Sequence of chain 1.A:
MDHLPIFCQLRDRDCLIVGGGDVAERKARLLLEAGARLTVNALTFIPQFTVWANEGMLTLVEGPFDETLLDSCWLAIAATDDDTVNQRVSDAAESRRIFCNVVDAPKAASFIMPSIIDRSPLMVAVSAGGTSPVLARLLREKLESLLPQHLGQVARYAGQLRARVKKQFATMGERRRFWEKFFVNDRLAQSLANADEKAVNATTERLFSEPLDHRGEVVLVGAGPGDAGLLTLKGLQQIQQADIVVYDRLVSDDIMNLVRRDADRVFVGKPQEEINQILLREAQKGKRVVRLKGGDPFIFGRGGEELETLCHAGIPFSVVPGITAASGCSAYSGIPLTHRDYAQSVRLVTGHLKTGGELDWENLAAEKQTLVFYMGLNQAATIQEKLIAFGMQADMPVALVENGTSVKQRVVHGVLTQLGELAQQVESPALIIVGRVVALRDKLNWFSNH

The protein below binds the small molecule below.
Small molecule (SMILES): C[C@@]1(CC(=O)O)C2=CC3=N4->[Co+2]56<-N7=C(C=C([C@H]1CCC(=O)O)N25)C(CC(=O)O)=C(CCC(=O)O)C7=Cc1c(CCC(=O)O)c(CC(=O)O)c(n16)C=C4[C@@](C)(CC(=O)O)[C@@H]3CCC(=O)O

Binding-site contacts:
Ligand atom O48 contacts residue ARG137 of chain 1.A at 4.2 Å.
Ligand atom C12 contacts residue ARG26 of chain 1.A at 4.3 Å.
Ligand atom C50 contacts residue ARG137 of chain 1.A at 3.2 Å.
Ligand atom O58 contacts residue MET172 of chain 1.B at 3.4 Å (h-bond).
Ligand atom C57 contacts residue MET172 of chain 1.B at 4.4 Å (hydrophobic).
Ligand atom C1 contacts residue MET172 of chain 1.B at 3.8 Å (hydrophobic).
Ligand atom O2 contacts residue LYS166 of chain 1.B at 3.1 Å (salt-bridge).
Ligand atom C41 contacts residue ARG26 of chain 1.A at 3.2 Å.
Ligand atom O49 contacts residue ARG140 of chain 1.A at 3.9 Å.
Ligand atom C37 contacts residue VAL103 of chain 1.A at 3.8 Å (hydrophobic).
Ligand atom C38 contacts residue VAL103 of chain 1.A at 3.7 Å (hydrophobic).
Ligand atom C52 contacts residue ARG137 of chain 1.A at 4.0 Å.
Ligand atom O1 contacts residue LYS166 of chain 1.B at 2.9 Å (salt-bridge).
Ligand atom O45 contacts residue VAL103 of chain 1.A at 3.8 Å.
Ligand atom C72 contacts residue LYS166 of chain 1.B at 3.4 Å.
Ligand atom C43 contacts residue LYS27 of chain 1.A at 4.2 Å.
Ligand atom O54 contacts residue ARG137 of chain 1.A at 3.5 Å.
Ligand atom C43 contacts residue ARG26 of chain 1.A at 4.1 Å.
Ligand atom O40 contacts residue VAL23 of chain 1.A at 4.2 Å.
Ligand atom C36 contacts residue VAL23 of chain 1.A at 3.9 Å (hydrophobic).
Ligand atom O53 contacts residue ARG137 of chain 1.A at 4.1 Å.
Ligand atom O45 contacts residue LYS27 of chain 1.A at 3.1 Å.
Ligand atom C43 contacts residue VAL23 of chain 1.A at 4.3 Å (hydrophobic).
Ligand atom O45 contacts residue VAL23 of chain 1.A at 4.0 Å.
Ligand atom C46 contacts residue ARG26 of chain 1.A at 4.2 Å.
Ligand atom O59 contacts residue ARG176 of chain 1.B at 4.1 Å.
Ligand atom C42 contacts residue ARG26 of chain 1.A at 4.0 Å.
Ligand atom O44 contacts residue VAL23 of chain 1.A at 3.7 Å.
Ligand atom O40 contacts residue VAL103 of chain 1.A at 3.3 Å.
Ligand atom C61 contacts residue MET172 of chain 1.B at 4.4 Å (hydrophobic).
Ligand atom O63 contacts residue MET172 of chain 1.B at 3.9 Å.
Ligand atom C37 contacts residue VAL23 of chain 1.A at 3.9 Å (hydrophobic).
Ligand atom O44 contacts residue ARG26 of chain 1.A at 3.3 Å.

Sequence of chain 1.B:
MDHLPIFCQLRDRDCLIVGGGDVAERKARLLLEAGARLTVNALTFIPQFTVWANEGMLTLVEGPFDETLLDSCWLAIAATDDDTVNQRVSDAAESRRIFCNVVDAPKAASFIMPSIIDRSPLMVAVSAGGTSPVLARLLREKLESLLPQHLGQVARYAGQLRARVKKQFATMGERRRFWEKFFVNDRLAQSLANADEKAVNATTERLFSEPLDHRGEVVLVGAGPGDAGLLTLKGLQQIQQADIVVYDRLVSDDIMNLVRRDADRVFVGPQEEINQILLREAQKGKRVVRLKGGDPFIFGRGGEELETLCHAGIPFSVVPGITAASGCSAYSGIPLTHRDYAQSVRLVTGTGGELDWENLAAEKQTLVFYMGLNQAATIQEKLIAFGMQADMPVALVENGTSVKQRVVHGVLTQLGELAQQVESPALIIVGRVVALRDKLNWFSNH